Binding-site contacts:
Ligand atom CE2 contacts residue ILE75 of chain 1.E at 3.7 Å (hydrophobic).
Ligand atom CB contacts residue ILE248 of chain 1.D at 3.5 Å (hydrophobic).
Ligand atom CA contacts residue GLY197 of chain 1.D at 3.7 Å.
Ligand atom CZ3 contacts residue GLY197 of chain 1.D at 3.6 Å.
Ligand atom CD2 contacts residue SER199 of chain 1.D at 3.7 Å.
Ligand atom N contacts residue GLY197 of chain 1.D at 3.0 Å (h-bond).
Ligand atom NE1 contacts residue ILE75 of chain 1.E at 3.8 Å.
Ligand atom OG1 contacts residue PHE200 of chain 1.D at 3.2 Å.
Ligand atom CE2 contacts residue SER199 of chain 1.D at 3.7 Å.
Ligand atom OG1 contacts residue SER199 of chain 1.D at 2.8 Å (h-bond).
Ligand atom O contacts residue SER199 of chain 1.D at 3.8 Å.
Ligand atom N contacts residue GLY197 of chain 1.D at 3.8 Å.
Ligand atom CB contacts residue GLY197 of chain 1.D at 3.3 Å.
Ligand atom C contacts residue GLY197 of chain 1.D at 3.9 Å.
Ligand atom O contacts residue GLY197 of chain 1.D at 3.8 Å.
Ligand atom CG2 contacts residue GLU205 of chain 1.D at 3.1 Å.
Ligand atom NE1 contacts residue ASP179 of chain 1.E at 3.3 Å (salt-bridge).
Ligand atom CD2 contacts residue ILE75 of chain 1.E at 3.9 Å (hydrophobic).
Ligand atom CB contacts residue SER199 of chain 1.D at 3.3 Å.
Ligand atom CH2 contacts residue THR194 of chain 1.D at 3.5 Å.
Ligand atom CD2 contacts residue GLY197 of chain 1.D at 3.8 Å.
Ligand atom CB contacts residue GLY197 of chain 1.D at 3.7 Å.
Ligand atom CH2 contacts residue ARG177 of chain 1.E at 3.8 Å.
Ligand atom CB contacts residue GLN246 of chain 1.D at 3.4 Å.
Ligand atom CD1 contacts residue ARG196 of chain 1.D at 3.8 Å.
Ligand atom CH2 contacts residue LEU110 of chain 1.E at 3.5 Å (hydrophobic).
Ligand atom O contacts residue ILE75 of chain 1.E at 3.8 Å.
Ligand atom CE3 contacts residue PRO112 of chain 1.E at 3.7 Å (hydrophobic).
Ligand atom CZ3 contacts residue PRO112 of chain 1.E at 3.5 Å (hydrophobic).
Ligand atom O2 contacts residue ARG196 of chain 1.D at 4.0 Å.
Ligand atom CZ3 contacts residue THR194 of chain 1.D at 3.6 Å.
Ligand atom CG2 contacts residue SER199 of chain 1.D at 3.1 Å.
Ligand atom CA contacts residue SER199 of chain 1.D at 3.4 Å.
Ligand atom CA contacts residue GLN246 of chain 1.D at 3.7 Å.
Ligand atom CZ2 contacts residue ARG177 of chain 1.E at 3.2 Å.
Ligand atom CB contacts residue TYR198 of chain 1.D at 4.0 Å (hydrophobic).
Ligand atom CG contacts residue GLY197 of chain 1.D at 4.0 Å.
Ligand atom CE3 contacts residue GLY197 of chain 1.D at 3.1 Å.
Ligand atom CE2 contacts residue ARG177 of chain 1.E at 3.8 Å.
Ligand atom CB contacts residue GLU72 of chain 1.E at 3.9 Å.

The protein below binds the small molecule below.
Small molecule (SMILES): C[C@@H]1NC(=O)[C@H](C[C@@](C)(O)CO)NC(=O)[C@@H]2CC3=c4ccccc4=NC3SC[C@H](NC(=O)[C@@H]([C@H](C)O)NC1=O)C(=O)N1C[C@H](O)C[C@H]1C(=O)N[C@@H](C)C(=O)N2

Sequence of chain 1.E:
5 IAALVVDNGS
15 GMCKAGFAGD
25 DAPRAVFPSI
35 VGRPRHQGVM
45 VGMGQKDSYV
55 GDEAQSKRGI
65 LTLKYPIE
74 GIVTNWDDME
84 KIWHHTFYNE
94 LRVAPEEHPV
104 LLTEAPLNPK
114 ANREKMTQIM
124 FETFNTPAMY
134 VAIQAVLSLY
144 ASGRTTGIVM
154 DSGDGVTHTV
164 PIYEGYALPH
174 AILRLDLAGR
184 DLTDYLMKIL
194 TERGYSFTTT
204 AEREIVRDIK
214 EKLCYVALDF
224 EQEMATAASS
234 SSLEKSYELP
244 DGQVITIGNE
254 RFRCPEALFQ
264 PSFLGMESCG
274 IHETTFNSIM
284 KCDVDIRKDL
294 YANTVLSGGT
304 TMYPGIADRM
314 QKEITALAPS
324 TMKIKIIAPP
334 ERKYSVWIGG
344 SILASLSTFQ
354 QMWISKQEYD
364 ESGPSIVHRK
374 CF

Sequence of chain 1.D:
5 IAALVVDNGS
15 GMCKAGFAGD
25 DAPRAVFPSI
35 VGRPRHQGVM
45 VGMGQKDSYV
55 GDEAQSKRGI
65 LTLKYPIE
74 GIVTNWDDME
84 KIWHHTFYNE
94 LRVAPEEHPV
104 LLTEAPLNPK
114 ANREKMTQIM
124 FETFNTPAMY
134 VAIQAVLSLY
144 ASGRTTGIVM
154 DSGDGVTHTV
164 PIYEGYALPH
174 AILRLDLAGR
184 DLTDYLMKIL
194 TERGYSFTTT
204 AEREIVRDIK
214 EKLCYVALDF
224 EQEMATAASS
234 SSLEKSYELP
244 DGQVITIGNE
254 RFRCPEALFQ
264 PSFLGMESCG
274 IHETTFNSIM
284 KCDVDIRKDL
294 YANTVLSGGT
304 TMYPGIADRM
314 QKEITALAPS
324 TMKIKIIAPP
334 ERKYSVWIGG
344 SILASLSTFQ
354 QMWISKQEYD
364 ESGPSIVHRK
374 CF